Sequence of chain 47.A:
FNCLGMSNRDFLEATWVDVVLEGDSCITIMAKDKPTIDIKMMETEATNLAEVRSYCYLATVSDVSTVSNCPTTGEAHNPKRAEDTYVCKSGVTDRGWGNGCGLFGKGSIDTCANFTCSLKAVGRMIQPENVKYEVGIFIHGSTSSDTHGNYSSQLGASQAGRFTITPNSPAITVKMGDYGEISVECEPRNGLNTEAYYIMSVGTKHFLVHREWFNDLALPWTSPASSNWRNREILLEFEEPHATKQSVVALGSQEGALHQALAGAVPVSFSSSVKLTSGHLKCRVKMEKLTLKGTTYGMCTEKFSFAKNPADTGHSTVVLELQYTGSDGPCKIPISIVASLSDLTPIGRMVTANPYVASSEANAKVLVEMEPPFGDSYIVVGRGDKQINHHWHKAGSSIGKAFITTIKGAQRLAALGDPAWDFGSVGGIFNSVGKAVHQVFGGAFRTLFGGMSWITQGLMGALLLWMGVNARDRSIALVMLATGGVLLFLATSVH

Binding-site contacts:
Ligand atom O7 contacts residue ASP67 of chain 47.A at 2.8 Å (salt-bridge).
Ligand atom O5 contacts residue ASN118 of chain 47.A at 2.4 Å (h-bond).
Ligand atom C8 contacts residue ASP67 of chain 47.A at 3.3 Å.
Ligand atom C1 contacts residue ASN118 of chain 47.A at 1.4 Å.
Ligand atom N2 contacts residue TYR90 of chain 47.A at 4.2 Å.
Ligand atom C5 contacts residue THR89 of chain 47.A at 4.5 Å.
Ligand atom O5 contacts residue PHE119 of chain 47.A at 4.1 Å.
Ligand atom N2 contacts residue ASN118 of chain 47.A at 2.9 Å (h-bond).
Ligand atom C1 contacts residue THR120 of chain 47.A at 4.4 Å.
Ligand atom C8 contacts residue ASN118 of chain 47.A at 3.6 Å.
Ligand atom C7 contacts residue TYR90 of chain 47.A at 4.2 Å (hydrophobic).
Ligand atom O5 contacts residue THR120 of chain 47.A at 3.2 Å (h-bond).
Ligand atom C5 contacts residue THR120 of chain 47.A at 4.0 Å.
Ligand atom C3 contacts residue ASN118 of chain 47.A at 3.8 Å.
Ligand atom O6 contacts residue PHE119 of chain 47.A at 3.0 Å (h-bond).
Ligand atom O5 contacts residue THR89 of chain 47.A at 4.5 Å.
Ligand atom C6 contacts residue THR120 of chain 47.A at 3.4 Å.
Ligand atom N2 contacts residue ASP67 of chain 47.A at 4.5 Å.
Ligand atom C6 contacts residue PHE119 of chain 47.A at 4.2 Å (hydrophobic).
Ligand atom O6 contacts residue THR120 of chain 47.A at 3.1 Å (h-bond).
Ligand atom C7 contacts residue ASP67 of chain 47.A at 3.3 Å.
Ligand atom C2 contacts residue ASN118 of chain 47.A at 2.4 Å.
Ligand atom C8 contacts residue SER66 of chain 47.A at 3.3 Å.
Ligand atom O6 contacts residue THR89 of chain 47.A at 4.0 Å.
Ligand atom C1 contacts residue THR89 of chain 47.A at 4.2 Å.
Ligand atom O7 contacts residue ASN118 of chain 47.A at 4.3 Å.
Ligand atom C5 contacts residue ASN118 of chain 47.A at 3.6 Å.
Ligand atom C7 contacts residue ASN118 of chain 47.A at 3.4 Å.
Ligand atom O7 contacts residue TYR90 of chain 47.A at 3.8 Å.
Ligand atom C4 contacts residue ASN118 of chain 47.A at 4.2 Å.

This protein binds this small molecule.
Small molecule (SMILES): CC(=O)N[C@@H]1[C@@H](O)[C@H](O)[C@@H](CO)O[C@H]1O